Binding-site contacts:
Ligand atom C1 contacts residue THR1 of chain 1.K at 1.4 Å.
Ligand atom C19 contacts residue ALA49 of chain 1.K at 3.6 Å (hydrophobic).
Ligand atom C39 contacts residue ALA27 of chain 1.K at 3.4 Å (hydrophobic).
Ligand atom C47 contacts residue ALA49 of chain 1.K at 3.9 Å (hydrophobic).
Ligand atom N23 contacts residue THR21 of chain 1.K at 2.8 Å (h-bond).
Ligand atom C21 contacts residue GLY47 of chain 1.K at 3.6 Å.
Ligand atom C1 contacts residue LYS33 of chain 1.K at 3.8 Å.
Ligand atom C38 contacts residue ASP126 of chain 1.L at 3.8 Å.
Ligand atom O10 contacts residue ALA46 of chain 1.K at 4.0 Å.
Ligand atom C47 contacts residue ARG19 of chain 1.K at 3.8 Å.
Ligand atom C12 contacts residue LYS33 of chain 1.K at 3.9 Å.
Ligand atom C22 contacts residue GLY47 of chain 1.K at 3.5 Å.
Ligand atom C12 contacts residue THR1 of chain 1.K at 2.6 Å.
Ligand atom C13 contacts residue ALA49 of chain 1.K at 3.8 Å (hydrophobic).
Ligand atom C11 contacts residue GLY47 of chain 1.K at 3.6 Å.
Ligand atom O28 contacts residue ASP126 of chain 1.L at 3.8 Å.
Ligand atom C22 contacts residue THR21 of chain 1.K at 3.8 Å.
Ligand atom N26 contacts residue ASP126 of chain 1.L at 3.5 Å (salt-bridge).
Ligand atom O10 contacts residue GLY47 of chain 1.K at 2.9 Å (h-bond).
Ligand atom C11 contacts residue ARG19 of chain 1.K at 4.0 Å.
Ligand atom C11 contacts residue THR1 of chain 1.K at 2.4 Å.
Ligand atom C40 contacts residue ASP126 of chain 1.L at 3.9 Å.
Ligand atom C12 contacts residue GLY47 of chain 1.K at 3.7 Å.
Ligand atom O46 contacts residue THR21 of chain 1.K at 3.1 Å (h-bond).
Ligand atom C13 contacts residue GLY47 of chain 1.K at 3.9 Å.
Ligand atom C47 contacts residue ALA20 of chain 1.K at 3.5 Å (hydrophobic).
Ligand atom O10 contacts residue THR1 of chain 1.K at 2.4 Å (h-bond).
Ligand atom C25 contacts residue THR21 of chain 1.K at 3.4 Å.
Ligand atom C37 contacts residue ALA49 of chain 1.K at 3.9 Å (hydrophobic).
Ligand atom N20 contacts residue THR1 of chain 1.K at 3.6 Å.
Ligand atom C9 contacts residue LYS33 of chain 1.K at 3.8 Å.
Ligand atom C9 contacts residue THR1 of chain 1.K at 1.5 Å.
Ligand atom C45 contacts residue GLY47 of chain 1.K at 3.9 Å.
Ligand atom C24 contacts residue THR21 of chain 1.K at 3.5 Å.
Ligand atom C42 contacts residue THR21 of chain 1.K at 3.8 Å.
Ligand atom C32 contacts residue PRO127 of chain 1.L at 3.8 Å (hydrophobic).
Ligand atom C37 contacts residue THR21 of chain 1.K at 4.0 Å.
Ligand atom O46 contacts residue ALA20 of chain 1.K at 3.6 Å.
Ligand atom C9 contacts residue TYR170 of chain 1.K at 3.5 Å (hydrophobic).
Ligand atom N20 contacts residue GLY47 of chain 1.K at 2.7 Å (h-bond).

Sequence of chain 1.K:
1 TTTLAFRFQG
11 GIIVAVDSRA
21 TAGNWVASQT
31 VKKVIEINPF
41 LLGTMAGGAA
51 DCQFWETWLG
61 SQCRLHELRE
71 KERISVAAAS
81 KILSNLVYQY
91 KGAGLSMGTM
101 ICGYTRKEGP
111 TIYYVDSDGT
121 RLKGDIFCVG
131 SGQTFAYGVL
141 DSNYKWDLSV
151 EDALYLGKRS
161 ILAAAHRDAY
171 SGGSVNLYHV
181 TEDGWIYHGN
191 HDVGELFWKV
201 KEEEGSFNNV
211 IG

Sequence of chain 1.L:
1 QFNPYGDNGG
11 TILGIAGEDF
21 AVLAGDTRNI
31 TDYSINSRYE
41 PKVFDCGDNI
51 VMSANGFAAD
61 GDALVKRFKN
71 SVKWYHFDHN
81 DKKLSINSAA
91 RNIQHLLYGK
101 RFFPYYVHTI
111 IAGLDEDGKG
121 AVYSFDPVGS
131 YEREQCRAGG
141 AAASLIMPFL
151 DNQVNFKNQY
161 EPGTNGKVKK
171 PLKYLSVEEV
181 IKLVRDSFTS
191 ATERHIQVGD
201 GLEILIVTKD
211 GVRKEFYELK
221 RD

This protein binds this small molecule.
Small molecule (SMILES): CC(C)C[C@H](NC(=O)OCc1ccccc1)C(=O)N[C@@H](CC(C)C)C(=O)N[C@@H](CC(C)C)[C@@H](O)CO